Sequence of chain 1.B:
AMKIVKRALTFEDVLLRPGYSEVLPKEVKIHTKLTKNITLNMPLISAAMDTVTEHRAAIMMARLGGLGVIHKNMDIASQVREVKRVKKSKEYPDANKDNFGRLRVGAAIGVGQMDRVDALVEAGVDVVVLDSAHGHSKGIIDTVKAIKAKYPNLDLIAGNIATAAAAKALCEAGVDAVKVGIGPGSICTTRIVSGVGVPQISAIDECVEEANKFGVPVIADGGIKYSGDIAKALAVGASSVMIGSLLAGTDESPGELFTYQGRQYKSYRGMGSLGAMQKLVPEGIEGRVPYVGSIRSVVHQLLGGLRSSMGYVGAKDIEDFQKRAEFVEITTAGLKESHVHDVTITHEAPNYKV

A protein and the small-molecule ligand that binds it are described below.
Small molecule (SMILES): O=c1[nH]cnc2c1ncn2[C@@H]1O[C@H](COP(=O)(O)O)[C@@H](O)[C@H]1O

Binding-site contacts:
Ligand atom O5' contacts residue GLY235 of chain 1.B at 3.4 Å.
Ligand atom O6 contacts residue GLY285 of chain 1.B at 2.7 Å (h-bond).
Ligand atom O6 contacts residue MET284 of chain 1.B at 3.3 Å (h-bond).
Ligand atom N7 contacts residue MET284 of chain 1.B at 3.0 Å (h-bond).
Ligand atom O1P contacts residue SER199 of chain 1.B at 2.7 Å (h-bond).
Ligand atom O1P contacts residue TYR281 of chain 1.B at 2.7 Å (h-bond).
Ligand atom N3 contacts residue CYS201 of chain 1.B at 3.6 Å.
Ligand atom O5' contacts residue GLY198 of chain 1.B at 3.5 Å.
Ligand atom O2P contacts residue SER258 of chain 1.B at 3.6 Å.
Ligand atom C4' contacts residue ASP234 of chain 1.B at 3.5 Å.
Ligand atom O2' contacts residue ASN173 of chain 1.B at 3.6 Å.
Ligand atom C8 contacts residue MET51 of chain 1.B at 3.5 Å (hydrophobic).
Ligand atom C2 contacts residue 2F11 of chain 1.L at 3.4 Å.
Ligand atom N3 contacts residue 2F11 of chain 1.L at 3.7 Å.
Ligand atom C3' contacts residue ASP234 of chain 1.B at 3.4 Å.
Ligand atom C5' contacts residue TYR281 of chain 1.B at 3.5 Å (hydrophobic).
Ligand atom O1P contacts residue SER258 of chain 1.B at 3.0 Å (h-bond).
Ligand atom C8 contacts residue ILE200 of chain 1.B at 3.6 Å (hydrophobic).
Ligand atom C5 contacts residue MET284 of chain 1.B at 3.8 Å (hydrophobic).
Ligand atom C5 contacts residue ILE200 of chain 1.B at 3.6 Å (hydrophobic).
Ligand atom O3P contacts residue GLY236 of chain 1.B at 2.9 Å (h-bond).
Ligand atom O6 contacts residue GLU311 of chain 1.B at 3.8 Å.
Ligand atom O3' contacts residue MET255 of chain 1.B at 3.0 Å.
Ligand atom O3' contacts residue ASP234 of chain 1.B at 2.6 Å (salt-bridge).
Ligand atom O6 contacts residue GLY283 of chain 1.B at 3.2 Å.
Ligand atom O2P contacts residue GLY257 of chain 1.B at 2.8 Å (h-bond).
Ligand atom C4 contacts residue ILE200 of chain 1.B at 3.8 Å (hydrophobic).
Ligand atom O3P contacts residue SER199 of chain 1.B at 3.0 Å (h-bond).
Ligand atom N1 contacts residue GLU311 of chain 1.B at 2.9 Å (salt-bridge).
Ligand atom O3' contacts residue ALA49 of chain 1.B at 3.4 Å.
Ligand atom C2 contacts residue CYS201 of chain 1.B at 3.2 Å (hydrophobic).
Ligand atom O2' contacts residue ASP234 of chain 1.B at 2.6 Å (salt-bridge).
Ligand atom N7 contacts residue ILE200 of chain 1.B at 3.5 Å.
Ligand atom C6 contacts residue GLY285 of chain 1.B at 3.4 Å.
Ligand atom N7 contacts residue GLY283 of chain 1.B at 3.5 Å.
Ligand atom N9 contacts residue ILE200 of chain 1.B at 3.8 Å.
Ligand atom N1 contacts residue 2F11 of chain 1.L at 3.5 Å.
Ligand atom O6 contacts residue GLY312 of chain 1.B at 3.5 Å.
Ligand atom C2 contacts residue GLU311 of chain 1.B at 3.5 Å.
Ligand atom O3P contacts residue GLY198 of chain 1.B at 3.5 Å.